Sequence of chain 1.A:
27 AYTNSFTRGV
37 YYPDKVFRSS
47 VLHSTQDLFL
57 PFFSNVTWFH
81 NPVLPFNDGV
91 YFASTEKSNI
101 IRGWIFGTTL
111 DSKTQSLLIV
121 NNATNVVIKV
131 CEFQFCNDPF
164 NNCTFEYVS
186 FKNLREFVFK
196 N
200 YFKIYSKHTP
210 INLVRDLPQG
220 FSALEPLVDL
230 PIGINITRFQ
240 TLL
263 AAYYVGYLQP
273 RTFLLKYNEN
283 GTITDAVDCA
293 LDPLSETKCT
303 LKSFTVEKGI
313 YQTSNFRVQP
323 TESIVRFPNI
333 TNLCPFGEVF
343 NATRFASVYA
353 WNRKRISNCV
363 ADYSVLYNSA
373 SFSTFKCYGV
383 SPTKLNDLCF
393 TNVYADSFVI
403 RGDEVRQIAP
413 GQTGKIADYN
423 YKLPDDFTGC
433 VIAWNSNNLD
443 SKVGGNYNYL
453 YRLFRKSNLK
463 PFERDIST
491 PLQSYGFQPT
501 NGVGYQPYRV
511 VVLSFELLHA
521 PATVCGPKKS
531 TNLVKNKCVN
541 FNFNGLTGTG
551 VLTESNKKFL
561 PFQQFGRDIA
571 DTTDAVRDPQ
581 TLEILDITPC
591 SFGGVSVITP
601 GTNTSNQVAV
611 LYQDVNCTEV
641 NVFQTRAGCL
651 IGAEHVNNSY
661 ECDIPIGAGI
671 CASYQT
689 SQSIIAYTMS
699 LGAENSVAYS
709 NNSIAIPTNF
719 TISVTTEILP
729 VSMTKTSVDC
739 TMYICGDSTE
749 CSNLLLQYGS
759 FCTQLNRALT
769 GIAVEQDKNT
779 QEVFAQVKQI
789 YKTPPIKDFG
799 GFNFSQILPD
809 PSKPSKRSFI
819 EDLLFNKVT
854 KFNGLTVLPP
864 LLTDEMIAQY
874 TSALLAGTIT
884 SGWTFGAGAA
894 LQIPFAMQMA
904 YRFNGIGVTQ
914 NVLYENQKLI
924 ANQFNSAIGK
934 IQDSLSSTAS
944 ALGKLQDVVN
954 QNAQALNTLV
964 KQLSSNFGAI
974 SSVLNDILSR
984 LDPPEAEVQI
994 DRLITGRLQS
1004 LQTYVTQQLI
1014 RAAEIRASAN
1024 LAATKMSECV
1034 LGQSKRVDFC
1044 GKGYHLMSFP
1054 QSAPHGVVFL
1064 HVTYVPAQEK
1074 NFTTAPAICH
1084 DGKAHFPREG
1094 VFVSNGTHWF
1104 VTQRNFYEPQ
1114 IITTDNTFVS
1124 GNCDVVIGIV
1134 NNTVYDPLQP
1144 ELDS

This protein binds this small molecule.
Small molecule (SMILES): CC(=O)N[C@@H]1[C@@H](O)[C@H](O)[C@@H](CO)O[C@H]1O

Binding-site contacts:
Ligand atom C8 contacts residue ASN717 of chain 1.A at 3.8 Å.
Ligand atom C8 contacts residue GLN1071 of chain 1.A at 4.2 Å.
Ligand atom C7 contacts residue ASN717 of chain 1.A at 3.5 Å.
Ligand atom C7 contacts residue THR719 of chain 1.A at 4.0 Å.
Ligand atom O4 contacts residue NAG1 of chain 1.FA at 2.7 Å (h-bond).
Ligand atom N2 contacts residue THR719 of chain 1.A at 3.9 Å.
Ligand atom O7 contacts residue ASN717 of chain 1.A at 4.4 Å.
Ligand atom C4 contacts residue LEU922 of chain 1.A at 4.3 Å (hydrophobic).
Ligand atom O7 contacts residue ALA1070 of chain 1.A at 4.0 Å.
Ligand atom C4 contacts residue NAG1 of chain 1.FA at 4.1 Å.
Ligand atom O7 contacts residue THR719 of chain 1.A at 3.3 Å.
Ligand atom C5 contacts residue ASN717 of chain 1.A at 3.7 Å.
Ligand atom C2 contacts residue PHE718 of chain 1.A at 4.3 Å (hydrophobic).
Ligand atom O5 contacts residue ASN717 of chain 1.A at 2.4 Å (h-bond).
Ligand atom C3 contacts residue ASN717 of chain 1.A at 3.8 Å.
Ligand atom O4 contacts residue LEU922 of chain 1.A at 4.4 Å.
Ligand atom N2 contacts residue ASN717 of chain 1.A at 2.9 Å (h-bond).
Ligand atom C1 contacts residue GLN1071 of chain 1.A at 4.2 Å.
Ligand atom O3 contacts residue NAG1 of chain 1.FA at 4.4 Å.
Ligand atom C4 contacts residue ASN717 of chain 1.A at 4.3 Å.
Ligand atom O3 contacts residue GLN926 of chain 1.A at 4.2 Å.
Ligand atom C2 contacts residue ASN717 of chain 1.A at 2.5 Å.
Ligand atom N2 contacts residue PHE718 of chain 1.A at 3.8 Å.
Ligand atom C1 contacts residue ASN717 of chain 1.A at 1.4 Å.